Sequence of chain 1.A:
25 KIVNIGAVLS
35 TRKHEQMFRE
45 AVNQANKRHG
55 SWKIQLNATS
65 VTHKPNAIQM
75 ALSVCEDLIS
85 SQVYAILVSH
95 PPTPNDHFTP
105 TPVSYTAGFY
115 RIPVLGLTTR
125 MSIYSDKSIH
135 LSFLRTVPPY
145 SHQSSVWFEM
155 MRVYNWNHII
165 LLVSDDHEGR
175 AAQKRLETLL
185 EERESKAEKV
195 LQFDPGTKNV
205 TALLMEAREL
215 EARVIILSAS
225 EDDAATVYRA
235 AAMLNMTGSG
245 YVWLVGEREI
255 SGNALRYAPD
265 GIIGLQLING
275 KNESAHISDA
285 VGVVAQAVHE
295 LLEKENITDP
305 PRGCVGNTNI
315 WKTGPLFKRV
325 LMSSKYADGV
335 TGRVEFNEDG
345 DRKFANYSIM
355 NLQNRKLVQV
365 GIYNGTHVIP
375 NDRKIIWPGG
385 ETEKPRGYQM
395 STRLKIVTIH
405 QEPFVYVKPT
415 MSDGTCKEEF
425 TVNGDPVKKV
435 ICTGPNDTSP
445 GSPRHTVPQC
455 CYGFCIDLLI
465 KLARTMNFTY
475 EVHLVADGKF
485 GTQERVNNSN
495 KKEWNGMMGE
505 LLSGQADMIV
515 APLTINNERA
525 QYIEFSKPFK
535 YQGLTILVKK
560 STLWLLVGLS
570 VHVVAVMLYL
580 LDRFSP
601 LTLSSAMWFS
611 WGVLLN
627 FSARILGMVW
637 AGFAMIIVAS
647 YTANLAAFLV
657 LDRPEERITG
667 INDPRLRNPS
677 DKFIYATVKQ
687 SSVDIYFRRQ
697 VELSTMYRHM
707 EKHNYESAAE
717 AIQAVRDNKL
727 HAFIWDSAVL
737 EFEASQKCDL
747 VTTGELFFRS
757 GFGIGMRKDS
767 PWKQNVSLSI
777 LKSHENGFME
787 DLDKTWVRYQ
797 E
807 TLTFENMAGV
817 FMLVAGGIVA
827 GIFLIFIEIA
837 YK

The protein below binds the small molecule below.
Small molecule (SMILES): CC(=O)N[C@@H]1[C@@H](O)[C@H](O)[C@@H](CO)O[C@H]1O

Binding-site contacts:
Ligand atom C1 contacts residue ASN239 of chain 1.A at 1.4 Å.
Ligand atom O7 contacts residue ASN239 of chain 1.A at 3.0 Å (h-bond).
Ligand atom O7 contacts residue ARG212 of chain 1.A at 4.2 Å.
Ligand atom C7 contacts residue MET237 of chain 1.A at 4.3 Å (hydrophobic).
Ligand atom C4 contacts residue ASN239 of chain 1.A at 4.3 Å.
Ligand atom C2 contacts residue ASN239 of chain 1.A at 2.6 Å.
Ligand atom C7 contacts residue LEU238 of chain 1.A at 4.0 Å (hydrophobic).
Ligand atom C7 contacts residue ASN239 of chain 1.A at 3.5 Å.
Ligand atom C8 contacts residue LEU238 of chain 1.A at 4.0 Å (hydrophobic).
Ligand atom C8 contacts residue MET237 of chain 1.A at 3.4 Å (hydrophobic).
Ligand atom C3 contacts residue ASN239 of chain 1.A at 3.8 Å.
Ligand atom C5 contacts residue ASN239 of chain 1.A at 3.7 Å.
Ligand atom O7 contacts residue LEU238 of chain 1.A at 3.1 Å (h-bond).
Ligand atom O5 contacts residue ASN239 of chain 1.A at 2.4 Å (h-bond).
Ligand atom N2 contacts residue ASN239 of chain 1.A at 3.0 Å (h-bond).